Binding-site contacts:
Ligand atom O9 contacts residue LYS221 of chain 1.C at 2.8 Å (salt-bridge).
Ligand atom C23 contacts residue HIS255 of chain 1.C at 3.5 Å.
Ligand atom C15 contacts residue GLN88 of chain 1.C at 3.6 Å.
Ligand atom C4 contacts residue TRP223 of chain 1.C at 3.6 Å (hydrophobic).
Ligand atom C21 contacts residue LYS256 of chain 1.C at 3.9 Å.
Ligand atom C5 contacts residue PHE200 of chain 1.C at 3.6 Å (hydrophobic).
Ligand atom C2 contacts residue HIS203 of chain 1.C at 3.3 Å.
Ligand atom C5 contacts residue TRP223 of chain 1.C at 3.6 Å (hydrophobic).
Ligand atom N3 contacts residue HIS291 of chain 1.C at 3.4 Å (h-bond).
Ligand atom C21 contacts residue ASN101 of chain 1.C at 3.5 Å.
Ligand atom O9 contacts residue PHE200 of chain 1.C at 3.8 Å.
Ligand atom C15 contacts residue ASN101 of chain 1.C at 3.9 Å.
Ligand atom C14 contacts residue GLN88 of chain 1.C at 3.7 Å.
Ligand atom O22 contacts residue LYS256 of chain 1.C at 3.9 Å.
Ligand atom C6 contacts residue PHE200 of chain 1.C at 3.4 Å (hydrophobic).
Ligand atom O9 contacts residue ASN213 of chain 1.C at 3.9 Å.
Ligand atom C14 contacts residue SER199 of chain 1.C at 3.3 Å.
Ligand atom N10 contacts residue PHE200 of chain 1.C at 3.5 Å.
Ligand atom C14 contacts residue PHE200 of chain 1.C at 3.9 Å (hydrophobic).
Ligand atom O22 contacts residue HIS255 of chain 1.C at 3.3 Å (h-bond).
Ligand atom O8 contacts residue PHE200 of chain 1.C at 3.2 Å.
Ligand atom C1 contacts residue PHE200 of chain 1.C at 3.4 Å (hydrophobic).
Ligand atom N3 contacts residue NI1 of chain 1.K at 2.1 Å (h-bond).
Ligand atom O9 contacts residue TYR147 of chain 1.C at 3.2 Å (h-bond).
Ligand atom N10 contacts residue TYR192 of chain 1.C at 3.9 Å.
Ligand atom C19 contacts residue LYS256 of chain 1.C at 3.8 Å.
Ligand atom C5 contacts residue ASN213 of chain 1.C at 3.8 Å.
Ligand atom N3 contacts residue HIS203 of chain 1.C at 3.0 Å (h-bond).
Ligand atom C7 contacts residue TYR147 of chain 1.C at 3.3 Å (hydrophobic).
Ligand atom O8 contacts residue TYR147 of chain 1.C at 2.5 Å (h-bond).
Ligand atom C12 contacts residue TYR192 of chain 1.C at 3.9 Å (hydrophobic).
Ligand atom C13 contacts residue TYR147 of chain 1.C at 3.7 Å (hydrophobic).
Ligand atom C4 contacts residue NI1 of chain 1.K at 3.0 Å.
Ligand atom C2 contacts residue NI1 of chain 1.K at 3.0 Å.
Ligand atom C20 contacts residue LYS256 of chain 1.C at 3.8 Å.
Ligand atom C7 contacts residue PHE200 of chain 1.C at 3.3 Å (hydrophobic).
Ligand atom C23 contacts residue ARG324 of chain 1.C at 3.9 Å.
Ligand atom C4 contacts residue PHE200 of chain 1.C at 3.8 Å (hydrophobic).
Ligand atom C7 contacts residue LYS221 of chain 1.C at 3.8 Å.
Ligand atom C4 contacts residue HIS291 of chain 1.C at 3.7 Å.

The small molecule below binds the protein below.
Small molecule (SMILES): COc1ccc2c(c1)CCC[C@H]2CNc1cnccc1C(=O)O

Sequence of chain 1.C:
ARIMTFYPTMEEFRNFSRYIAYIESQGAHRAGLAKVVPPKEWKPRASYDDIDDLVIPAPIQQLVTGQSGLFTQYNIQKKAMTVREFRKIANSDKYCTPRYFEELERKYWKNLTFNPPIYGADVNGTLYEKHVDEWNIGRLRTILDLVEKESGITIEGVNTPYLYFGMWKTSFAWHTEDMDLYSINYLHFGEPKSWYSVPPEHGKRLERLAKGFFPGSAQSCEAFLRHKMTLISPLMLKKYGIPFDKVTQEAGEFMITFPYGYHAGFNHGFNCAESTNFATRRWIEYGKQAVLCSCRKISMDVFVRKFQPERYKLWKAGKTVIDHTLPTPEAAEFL